A small-molecule ligand and the protein it binds are described below.
Small molecule (SMILES): C[C@H](Cn1cnc2c(N)ncnc21)OCP(=O)(O)N[C@H](CC(=O)O)C(=O)O

Binding-site contacts:
Ligand atom O06 contacts residue ARG74 of chain 1.A at 2.4 Å (salt-bridge).
Ligand atom N19 contacts residue GLN153 of chain 1.A at 4.1 Å.
Ligand atom O27 contacts residue ASP187 of chain 1.A at 2.9 Å (salt-bridge).
Ligand atom C22 contacts residue ARG74 of chain 1.A at 4.1 Å.
Ligand atom P02 contacts residue MN1 of chain 1.I at 3.3 Å.
Ligand atom C20 contacts residue GLN153 of chain 1.A at 4.1 Å.
Ligand atom C09 contacts residue ARG74 of chain 1.A at 3.4 Å.
Ligand atom C14 contacts residue MET186 of chain 1.A at 3.7 Å (hydrophobic).
Ligand atom C22 contacts residue LEU76 of chain 1.A at 4.1 Å (hydrophobic).
Ligand atom N25 contacts residue ARG74 of chain 1.A at 4.2 Å.
Ligand atom C16 contacts residue TYR117 of chain 1.A at 4.0 Å (hydrophobic).
Ligand atom O10 contacts residue LYS68 of chain 1.A at 4.1 Å.
Ligand atom O27 contacts residue VAL113 of chain 1.A at 3.0 Å (h-bond).
Ligand atom O27 contacts residue MN1 of chain 1.I at 1.8 Å.
Ligand atom O01 contacts residue ASP115 of chain 1.A at 3.7 Å.
Ligand atom C12 contacts residue ALA116 of chain 1.A at 3.7 Å (hydrophobic).
Ligand atom C15 contacts residue GLN153 of chain 1.A at 3.6 Å.
Ligand atom C12 contacts residue MN1 of chain 1.I at 4.1 Å.
Ligand atom C12 contacts residue ASP187 of chain 1.A at 4.0 Å.
Ligand atom O06 contacts residue LYS67 of chain 1.A at 3.7 Å.
Ligand atom C05 contacts residue ARG74 of chain 1.A at 3.5 Å.
Ligand atom O01 contacts residue ALA116 of chain 1.A at 4.1 Å.
Ligand atom C05 contacts residue LYS67 of chain 1.A at 4.1 Å.
Ligand atom C16 contacts residue MET186 of chain 1.A at 3.8 Å (hydrophobic).
Ligand atom C08 contacts residue ARG74 of chain 1.A at 3.5 Å.
Ligand atom O07 contacts residue GLN153 of chain 1.A at 3.7 Å.
Ligand atom O01 contacts residue LYS67 of chain 1.A at 4.1 Å.
Ligand atom C15 contacts residue TYR117 of chain 1.A at 3.5 Å (hydrophobic).
Ligand atom N23 contacts residue ARG74 of chain 1.A at 3.1 Å (salt-bridge).
Ligand atom N23 contacts residue LEU76 of chain 1.A at 4.1 Å.
Ligand atom O27 contacts residue ASP112 of chain 1.A at 3.2 Å (salt-bridge).
Ligand atom C14 contacts residue TYR117 of chain 1.A at 4.0 Å (hydrophobic).
Ligand atom N03 contacts residue MN1 of chain 1.I at 4.2 Å.
Ligand atom P02 contacts residue ASP187 of chain 1.A at 4.1 Å.
Ligand atom C18 contacts residue GLN153 of chain 1.A at 4.2 Å.
Ligand atom N19 contacts residue TYR117 of chain 1.A at 4.0 Å.
Ligand atom N21 contacts residue LEU76 of chain 1.A at 3.6 Å.
Ligand atom O10 contacts residue ARG74 of chain 1.A at 2.5 Å (salt-bridge).
Ligand atom C04 contacts residue LYS67 of chain 1.A at 4.0 Å.
Ligand atom O07 contacts residue ARG74 of chain 1.A at 4.2 Å.

Sequence of chain 1.A:
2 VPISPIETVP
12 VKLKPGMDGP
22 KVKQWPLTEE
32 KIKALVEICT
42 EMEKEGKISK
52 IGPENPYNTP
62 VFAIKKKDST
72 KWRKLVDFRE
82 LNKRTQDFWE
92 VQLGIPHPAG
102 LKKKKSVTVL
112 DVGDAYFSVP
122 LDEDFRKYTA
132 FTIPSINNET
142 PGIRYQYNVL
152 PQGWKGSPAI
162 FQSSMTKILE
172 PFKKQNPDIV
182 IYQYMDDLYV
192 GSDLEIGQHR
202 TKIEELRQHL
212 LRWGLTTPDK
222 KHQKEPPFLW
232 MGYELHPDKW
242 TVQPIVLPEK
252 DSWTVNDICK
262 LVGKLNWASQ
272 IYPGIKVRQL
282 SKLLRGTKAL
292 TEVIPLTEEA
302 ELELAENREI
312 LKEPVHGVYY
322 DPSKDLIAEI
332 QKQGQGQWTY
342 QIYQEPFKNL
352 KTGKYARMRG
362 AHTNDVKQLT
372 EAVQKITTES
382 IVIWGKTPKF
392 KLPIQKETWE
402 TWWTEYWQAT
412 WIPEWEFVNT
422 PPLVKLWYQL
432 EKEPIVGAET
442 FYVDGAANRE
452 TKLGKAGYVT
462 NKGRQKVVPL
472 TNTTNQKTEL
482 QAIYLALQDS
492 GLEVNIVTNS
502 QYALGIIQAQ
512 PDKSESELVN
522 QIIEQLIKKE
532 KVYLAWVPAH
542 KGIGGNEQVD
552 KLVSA